Sequence of chain 38.C:
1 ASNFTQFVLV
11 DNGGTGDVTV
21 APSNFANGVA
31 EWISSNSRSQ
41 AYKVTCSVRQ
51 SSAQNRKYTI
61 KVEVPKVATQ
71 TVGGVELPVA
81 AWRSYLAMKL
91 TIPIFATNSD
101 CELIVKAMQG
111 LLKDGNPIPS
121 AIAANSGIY

A small-molecule ligand and the protein it binds are described below.
Small molecule (SMILES): Nc1ccn([C@@H]2O[C@H](CO[P](=O)(O)O[C@H]3[C@@H](O)[C@H](n4cnc5c(N)ncnc54)O[C@@H]3CO[P](=O)(O)O[C@H]3[C@@H](O)[C@H](n4cnc5c(=O)nc(N)[nH]c54)O[C@@H]3CO[P](=O)(O)O[C@H]3[C@@H](O)[C@H](n4cnc5c(N)ncnc54)O[C@@H]3CO[P](=O)(O)O[C@H]3[C@@H](O)[C@H](n4cnc5c(N)ncnc54)O[C@@H]3CO[P](=O)(O)O[C@H]3[C@@H](O)[C@H](n4ccc(=O)[nH]c4=O)O[C@@H]3CO[P](=O)(O)O[C@H]3[C@@H](O)[C@H](n4ccc(N)nc4=O)O[C@@H]3CO[P](=O)(O)O[C@H]3[C@@H](O)[C@H](n4ccc(=O)[nH]c4=O)O[C@@H]3CO[P](=O)(O)O[C@H]3[C@@H](O)[C@H](n4cnc5c(=O)nc(N)[nH]c54)O[C@@H]3CO)[C@@H](O)[C@H]2O)c(=O)n1

Binding-site contacts:
Ligand atom C5' contacts residue LYS57 of chain 38.C at 3.8 Å.
Ligand atom OP1 contacts residue LYS89 of chain 38.C at 3.5 Å (salt-bridge).
Ligand atom C2 contacts residue SER47 of chain 12.C at 3.2 Å.
Ligand atom O5' contacts residue LYS57 of chain 38.C at 2.8 Å (salt-bridge).
Ligand atom OP1 contacts residue LYS57 of chain 38.C at 2.9 Å.
Ligand atom O3' contacts residue SER51 of chain 38.C at 3.3 Å (h-bond).
Ligand atom OP2 contacts residue LYS43 of chain 12.C at 2.7 Å (salt-bridge).
Ligand atom N1 contacts residue SER47 of chain 12.C at 2.7 Å (h-bond).
Ligand atom C5' contacts residue ARG49 of chain 38.C at 2.6 Å.
Ligand atom N6 contacts residue THR59 of chain 12.C at 2.7 Å (h-bond).
Ligand atom OP2 contacts residue THR91 of chain 38.C at 3.7 Å.
Ligand atom C5 contacts residue THR45 of chain 12.C at 3.4 Å.
Ligand atom N7 contacts residue THR45 of chain 12.C at 2.7 Å (h-bond).
Ligand atom O3' contacts residue ARG49 of chain 38.C at 3.6 Å (salt-bridge).
Ligand atom N9 contacts residue LYS61 of chain 12.C at 3.8 Å.
Ligand atom P contacts residue LYS57 of chain 38.C at 3.1 Å.
Ligand atom P contacts residue ARG49 of chain 38.C at 3.7 Å.
Ligand atom C4' contacts residue ARG49 of chain 38.C at 3.6 Å.
Ligand atom C8 contacts residue LYS61 of chain 12.C at 3.6 Å.
Ligand atom OP2 contacts residue LYS57 of chain 38.C at 3.0 Å (salt-bridge).
Ligand atom OP2 contacts residue LYS89 of chain 38.C at 3.5 Å (salt-bridge).
Ligand atom OP2 contacts residue SER51 of chain 38.C at 3.3 Å (h-bond).
Ligand atom OP1 contacts residue SER52 of chain 38.C at 3.1 Å.
Ligand atom OP1 contacts residue ASN55 of chain 38.C at 3.2 Å.
Ligand atom C6 contacts residue THR59 of chain 12.C at 3.5 Å.
Ligand atom N1 contacts residue THR59 of chain 12.C at 3.4 Å.
Ligand atom OP2 contacts residue LYS57 of chain 38.C at 3.5 Å (salt-bridge).
Ligand atom O5' contacts residue LYS89 of chain 38.C at 3.2 Å (salt-bridge).
Ligand atom OP1 contacts residue ASN55 of chain 38.C at 3.0 Å (h-bond).
Ligand atom O4' contacts residue LYS61 of chain 12.C at 3.7 Å.
Ligand atom N7 contacts residue LYS61 of chain 12.C at 3.4 Å.
Ligand atom O5' contacts residue ARG49 of chain 38.C at 3.6 Å (salt-bridge).
Ligand atom N6 contacts residue CYS46 of chain 12.C at 3.6 Å (h-bond).
Ligand atom P contacts residue SER51 of chain 38.C at 3.2 Å.
Ligand atom OP1 contacts residue ARG49 of chain 38.C at 2.6 Å (salt-bridge).
Ligand atom N6 contacts residue THR45 of chain 12.C at 2.8 Å (h-bond).
Ligand atom C6 contacts residue THR45 of chain 12.C at 3.4 Å.
Ligand atom OP1 contacts residue SER51 of chain 38.C at 2.7 Å (h-bond).
Ligand atom OP2 contacts residue TYR85 of chain 12.C at 2.6 Å (h-bond).
Ligand atom N7 contacts residue TYR85 of chain 12.C at 3.8 Å.

Sequence of chain 12.C:
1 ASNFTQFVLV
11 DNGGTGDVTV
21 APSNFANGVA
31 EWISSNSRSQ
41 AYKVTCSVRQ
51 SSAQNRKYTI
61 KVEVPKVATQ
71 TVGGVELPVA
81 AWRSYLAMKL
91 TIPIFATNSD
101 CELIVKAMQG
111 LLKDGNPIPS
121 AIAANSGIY